A protein and the small-molecule ligand that binds it are described below.
Small molecule (SMILES): O=C(O)[C@@H]1C[C@H]2C[C@@H](Oc3cccc(Cl)c3-c3nnn[nH]3)CC[C@H]2CN1

Binding-site contacts:
Ligand atom N1 contacts residue THR143 of chain 1.A at 3.9 Å.
Ligand atom O2 contacts residue PRO89 of chain 1.A at 3.8 Å.
Ligand atom O2 contacts residue LEU90 of chain 1.A at 3.6 Å.
Ligand atom N2 contacts residue MET190 of chain 1.A at 3.9 Å.
Ligand atom C4 contacts residue TYR62 of chain 1.A at 3.5 Å (hydrophobic).
Ligand atom C10 contacts residue PRO89 of chain 1.A at 3.8 Å (hydrophobic).
Ligand atom N1 contacts residue MET190 of chain 1.A at 3.7 Å.
Ligand atom C5 contacts residue PRO89 of chain 1.A at 3.0 Å (hydrophobic).
Ligand atom C9 contacts residue THR91 of chain 1.A at 3.6 Å.
Ligand atom C6 contacts residue TYR217 of chain 1.A at 3.4 Å (hydrophobic).
Ligand atom C11 contacts residue GLU191 of chain 1.A at 3.5 Å.
Ligand atom C4 contacts residue PRO89 of chain 1.A at 4.0 Å (hydrophobic).
Ligand atom C6 contacts residue THR91 of chain 1.A at 3.7 Å.
Ligand atom C7 contacts residue PRO89 of chain 1.A at 3.6 Å (hydrophobic).
Ligand atom C8 contacts residue PRO89 of chain 1.A at 3.9 Å (hydrophobic).
Ligand atom N2 contacts residue THR143 of chain 1.A at 3.1 Å (h-bond).
Ligand atom C7 contacts residue THR91 of chain 1.A at 3.4 Å.
Ligand atom C10 contacts residue TYR217 of chain 1.A at 3.7 Å (hydrophobic).
Ligand atom O1 contacts residue TYR62 of chain 1.A at 3.7 Å.
Ligand atom O2 contacts residue THR91 of chain 1.A at 2.8 Å (h-bond).
Ligand atom O2 contacts residue TYR62 of chain 1.A at 3.9 Å.
Ligand atom C11 contacts residue TYR217 of chain 1.A at 3.7 Å (hydrophobic).
Ligand atom O2 contacts residue ARG96 of chain 1.A at 2.5 Å (salt-bridge).
Ligand atom C1 contacts residue SER194 of chain 1.A at 3.8 Å.
Ligand atom C9 contacts residue ARG96 of chain 1.A at 3.4 Å.
Ligand atom C8 contacts residue TYR62 of chain 1.A at 3.6 Å (hydrophobic).
Ligand atom O1 contacts residue ARG96 of chain 1.A at 2.9 Å (salt-bridge).
Ligand atom C12 contacts residue SER194 of chain 1.A at 3.0 Å.
Ligand atom N1 contacts residue GLU191 of chain 1.A at 3.3 Å (salt-bridge).
Ligand atom C5 contacts residue TYR62 of chain 1.A at 3.8 Å (hydrophobic).
Ligand atom C13 contacts residue SER194 of chain 1.A at 2.7 Å.
Ligand atom N contacts residue PRO89 of chain 1.A at 2.6 Å (h-bond).
Ligand atom CL contacts residue SER174 of chain 1.A at 3.7 Å.
Ligand atom N contacts residue TYR217 of chain 1.A at 3.7 Å.
Ligand atom C9 contacts residue TYR62 of chain 1.A at 3.9 Å (hydrophobic).
Ligand atom N contacts residue THR91 of chain 1.A at 2.9 Å (h-bond).
Ligand atom C14 contacts residue SER194 of chain 1.A at 3.4 Å.
Ligand atom C6 contacts residue GLU191 of chain 1.A at 3.1 Å.
Ligand atom CL contacts residue MET190 of chain 1.A at 3.7 Å.
Ligand atom C6 contacts residue PRO89 of chain 1.A at 3.0 Å (hydrophobic).

Sequence of chain 1.A:
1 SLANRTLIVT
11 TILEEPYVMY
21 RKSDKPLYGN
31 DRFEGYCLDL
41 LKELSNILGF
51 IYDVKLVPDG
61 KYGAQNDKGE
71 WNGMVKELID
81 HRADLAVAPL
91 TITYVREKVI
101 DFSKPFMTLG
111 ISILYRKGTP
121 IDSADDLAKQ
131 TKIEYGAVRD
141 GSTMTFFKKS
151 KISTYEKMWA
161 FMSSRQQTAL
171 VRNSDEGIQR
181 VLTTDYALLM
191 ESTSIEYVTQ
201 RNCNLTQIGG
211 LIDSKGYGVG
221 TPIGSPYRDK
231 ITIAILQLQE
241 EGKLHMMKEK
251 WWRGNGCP